Sequence of chain 2.B:
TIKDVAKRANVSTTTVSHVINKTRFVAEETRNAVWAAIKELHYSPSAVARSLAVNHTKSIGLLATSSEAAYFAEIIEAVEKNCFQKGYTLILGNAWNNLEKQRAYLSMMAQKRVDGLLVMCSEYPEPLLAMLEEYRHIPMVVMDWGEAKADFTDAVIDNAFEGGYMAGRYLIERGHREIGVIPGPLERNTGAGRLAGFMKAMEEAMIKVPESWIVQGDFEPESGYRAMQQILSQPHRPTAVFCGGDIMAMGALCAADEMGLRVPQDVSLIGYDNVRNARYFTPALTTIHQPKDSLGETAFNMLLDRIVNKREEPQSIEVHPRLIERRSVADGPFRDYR

Binding-site contacts:
Ligand atom N3 contacts residue PHE220 of chain 2.B at 3.9 Å.
Ligand atom C5 contacts residue TYR72 of chain 2.B at 3.6 Å (hydrophobic).
Ligand atom O6 contacts residue ARG189 of chain 2.B at 3.0 Å (salt-bridge).
Ligand atom O6 contacts residue PHE220 of chain 2.B at 3.4 Å.
Ligand atom N7 contacts residue THR191 of chain 2.B at 2.9 Å (h-bond).
Ligand atom C8 contacts residue ARG195 of chain 2.B at 3.4 Å.
Ligand atom C2 contacts residue PHE220 of chain 2.B at 3.6 Å (hydrophobic).
Ligand atom C6 contacts residue TYR72 of chain 2.B at 4.3 Å (hydrophobic).
Ligand atom O6 contacts residue SER123 of chain 2.B at 4.1 Å.
Ligand atom N1 contacts residue PHE220 of chain 2.B at 3.4 Å.
Ligand atom C6 contacts residue ARG189 of chain 2.B at 3.9 Å.
Ligand atom C4 contacts residue ASP274 of chain 2.B at 3.9 Å.
Ligand atom N9 contacts residue TYR72 of chain 2.B at 3.1 Å.
Ligand atom C8 contacts residue THR191 of chain 2.B at 3.6 Å.
Ligand atom N3 contacts residue ASP274 of chain 2.B at 4.2 Å.
Ligand atom N9 contacts residue ASP274 of chain 2.B at 2.8 Å (salt-bridge).
Ligand atom O6 contacts residue THR191 of chain 2.B at 4.1 Å.
Ligand atom N1 contacts residue ARG189 of chain 2.B at 4.0 Å.
Ligand atom N7 contacts residue TYR72 of chain 2.B at 3.6 Å.
Ligand atom C2 contacts residue PHE73 of chain 2.B at 4.2 Å (hydrophobic).
Ligand atom N3 contacts residue TYR72 of chain 2.B at 3.2 Å.
Ligand atom N9 contacts residue PHE220 of chain 2.B at 3.9 Å.
Ligand atom C2 contacts residue TYR72 of chain 2.B at 4.1 Å (hydrophobic).
Ligand atom N7 contacts residue ARG195 of chain 2.B at 4.4 Å.
Ligand atom C8 contacts residue TYR72 of chain 2.B at 3.5 Å (hydrophobic).
Ligand atom C4 contacts residue TYR72 of chain 2.B at 3.3 Å (hydrophobic).
Ligand atom C6 contacts residue PHE220 of chain 2.B at 3.2 Å (hydrophobic).
Ligand atom O6 contacts residue PHE73 of chain 2.B at 3.6 Å.
Ligand atom C5 contacts residue PHE220 of chain 2.B at 3.4 Å (hydrophobic).
Ligand atom C8 contacts residue PHE220 of chain 2.B at 3.7 Å (hydrophobic).
Ligand atom N1 contacts residue PHE73 of chain 2.B at 3.5 Å.
Ligand atom C6 contacts residue THR191 of chain 2.B at 4.3 Å.
Ligand atom C5 contacts residue THR191 of chain 2.B at 3.9 Å.
Ligand atom C2 contacts residue ALA70 of chain 2.B at 4.3 Å (hydrophobic).
Ligand atom N9 contacts residue ARG195 of chain 2.B at 4.1 Å.
Ligand atom C6 contacts residue PHE73 of chain 2.B at 3.7 Å (hydrophobic).
Ligand atom N7 contacts residue PHE220 of chain 2.B at 3.3 Å.
Ligand atom C8 contacts residue ASP274 of chain 2.B at 3.7 Å.
Ligand atom C4 contacts residue PHE220 of chain 2.B at 3.7 Å (hydrophobic).

This protein binds this small molecule.
Small molecule (SMILES): O=c1[nH]cnc2nc[nH]c12